Sequence of chain 1.A:
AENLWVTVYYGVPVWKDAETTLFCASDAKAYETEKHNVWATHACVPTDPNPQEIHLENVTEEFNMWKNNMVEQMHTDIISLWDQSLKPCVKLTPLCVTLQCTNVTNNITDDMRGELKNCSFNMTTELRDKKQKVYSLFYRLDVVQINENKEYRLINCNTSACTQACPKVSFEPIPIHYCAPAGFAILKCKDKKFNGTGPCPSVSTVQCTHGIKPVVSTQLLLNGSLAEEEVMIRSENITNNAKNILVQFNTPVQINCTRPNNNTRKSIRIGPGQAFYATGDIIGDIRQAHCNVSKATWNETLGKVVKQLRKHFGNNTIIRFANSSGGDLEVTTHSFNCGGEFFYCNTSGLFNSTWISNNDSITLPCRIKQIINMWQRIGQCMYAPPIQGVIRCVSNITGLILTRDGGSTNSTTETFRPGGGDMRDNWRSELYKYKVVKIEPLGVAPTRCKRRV

Binding-site contacts:
Ligand atom C7 contacts residue ASP290 of chain 1.A at 3.9 Å.
Ligand atom C8 contacts residue VAL104 of chain 1.A at 3.8 Å (hydrophobic).
Ligand atom O7 contacts residue LEU137 of chain 1.A at 4.2 Å.
Ligand atom C8 contacts residue ASP290 of chain 1.A at 4.2 Å.
Ligand atom O7 contacts residue TYR135 of chain 1.A at 3.6 Å.
Ligand atom N2 contacts residue ASN118 of chain 1.A at 2.9 Å (h-bond).
Ligand atom C2 contacts residue ASN118 of chain 1.A at 2.4 Å.
Ligand atom C1 contacts residue TYR135 of chain 1.A at 3.9 Å (hydrophobic).
Ligand atom O7 contacts residue ASN118 of chain 1.A at 3.7 Å.
Ligand atom C5 contacts residue ASN118 of chain 1.A at 3.7 Å.
Ligand atom O5 contacts residue TYR135 of chain 1.A at 3.9 Å.
Ligand atom C8 contacts residue ASN106 of chain 1.A at 3.5 Å.
Ligand atom C1 contacts residue ASN118 of chain 1.A at 1.4 Å.
Ligand atom C5 contacts residue TYR135 of chain 1.A at 3.9 Å (hydrophobic).
Ligand atom O7 contacts residue ASP290 of chain 1.A at 3.0 Å (salt-bridge).
Ligand atom O5 contacts residue ASN118 of chain 1.A at 2.4 Å (h-bond).
Ligand atom C3 contacts residue ASN118 of chain 1.A at 3.8 Å.
Ligand atom C4 contacts residue ASN118 of chain 1.A at 4.2 Å.
Ligand atom C7 contacts residue ASN118 of chain 1.A at 3.5 Å.

This protein binds this small molecule.
Small molecule (SMILES): CC(=O)N[C@H]1[C@H](O[C@H]2[C@H](O)[C@@H](NC(C)=O)CO[C@@H]2CO)O[C@H](CO)[C@@H](O)[C@@H]1O